A protein and the small-molecule ligand that binds it are described below.
Small molecule (SMILES): Cc1cn([C@H]2C[C@H](O[P](=O)(O)OC[C@H]3O[C@@]4(C[C@@H]3O[P](=O)(O)OC[C@H]3O[C@@H](n5cnc6c(N)ncnc65)C[C@@H]3O[P](=O)(O)OC[C@H]3O[C@@H](n5cnc6c(=O)nc(N)[nH]c65)C[C@@H]3O[P](=O)(O)OC[C@H]3O[C@@H](n5cnc6c(N)ncnc65)C[C@@H]3OP(=O)(O)O)c3c(C)c(=O)[nH]c(=O)n34)[C@@H](CO[P](=O)(O)O[C@H]3C[C@H](n4cnc5c(N)ncnc54)O[C@@H]3CO[P](=O)(O)O[C@H]3C[C@H](n4ccc(N)nc4=O)O[C@@H]3CO)O2)c(=O)[nH]c1=O

Sequence of chain 1.C:
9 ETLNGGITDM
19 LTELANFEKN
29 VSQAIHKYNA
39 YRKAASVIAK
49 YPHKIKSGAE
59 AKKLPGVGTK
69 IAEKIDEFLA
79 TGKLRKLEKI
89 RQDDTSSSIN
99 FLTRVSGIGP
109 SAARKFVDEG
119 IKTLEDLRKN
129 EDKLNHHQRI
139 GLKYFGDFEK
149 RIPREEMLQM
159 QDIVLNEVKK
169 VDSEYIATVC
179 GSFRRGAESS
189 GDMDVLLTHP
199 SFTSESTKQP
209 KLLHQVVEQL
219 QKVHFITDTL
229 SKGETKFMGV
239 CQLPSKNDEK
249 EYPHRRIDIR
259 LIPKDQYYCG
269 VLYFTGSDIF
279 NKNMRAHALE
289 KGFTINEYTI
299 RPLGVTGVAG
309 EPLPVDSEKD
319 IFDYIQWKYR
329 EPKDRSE

Binding-site contacts:
Ligand atom O6 contacts residue DC2 of chain 1.B at 2.5 Å (h-bond).
Ligand atom O4 contacts residue DA5 of chain 1.B at 3.0 Å (h-bond).
Ligand atom OP1 contacts residue ASN133 of chain 1.C at 3.3 Å (h-bond).
Ligand atom C2 contacts residue DC2 of chain 1.B at 3.3 Å.
Ligand atom O2 contacts residue DG7 of chain 1.B at 2.4 Å (h-bond).
Ligand atom C4 contacts residue DA4 of chain 1.B at 3.2 Å.
Ligand atom OP1 contacts residue THR233 of chain 1.C at 2.5 Å (h-bond).
Ligand atom C6 contacts residue DC2 of chain 1.B at 3.1 Å.
Ligand atom N1 contacts residue DT6 of chain 1.B at 2.8 Å (h-bond).
Ligand atom O2 contacts residue DA5 of chain 1.B at 3.4 Å.
Ligand atom N3 contacts residue DA5 of chain 1.B at 2.6 Å (h-bond).
Ligand atom O5' contacts residue GLY231 of chain 1.C at 3.1 Å.
Ligand atom N6 contacts residue DT1 of chain 1.B at 2.3 Å (h-bond).
Ligand atom N1 contacts residue DC2 of chain 1.B at 2.6 Å (h-bond).
Ligand atom C6 contacts residue DT6 of chain 1.B at 3.3 Å.
Ligand atom OP1 contacts residue GLY231 of chain 1.C at 3.3 Å.
Ligand atom O2 contacts residue DA4 of chain 1.B at 2.8 Å.
Ligand atom N2 contacts residue DC2 of chain 1.B at 3.1 Å (h-bond).
Ligand atom OP1 contacts residue GLU232 of chain 1.C at 3.2 Å (salt-bridge).
Ligand atom N6 contacts residue DT3 of chain 1.B at 2.6 Å (h-bond).
Ligand atom O4 contacts residue DA4 of chain 1.B at 2.9 Å (h-bond).
Ligand atom C2 contacts residue DT1 of chain 1.B at 3.1 Å.
Ligand atom N3 contacts residue DG7 of chain 1.B at 3.2 Å (h-bond).
Ligand atom C2 contacts residue DG7 of chain 1.B at 3.3 Å.
Ligand atom C2 contacts residue DT3 of chain 1.B at 3.1 Å.
Ligand atom N1 contacts residue DT1 of chain 1.B at 2.5 Å (h-bond).
Ligand atom N2 contacts residue DT3 of chain 1.B at 3.0 Å (h-bond).
Ligand atom C6 contacts residue DT3 of chain 1.B at 3.2 Å.
Ligand atom N1 contacts residue DA4 of chain 1.B at 3.3 Å (h-bond).
Ligand atom N1 contacts residue DT3 of chain 1.B at 2.4 Å (h-bond).
Ligand atom N3 contacts residue DA4 of chain 1.B at 2.3 Å (h-bond).
Ligand atom N6 contacts residue DT6 of chain 1.B at 2.5 Å (h-bond).
Ligand atom OP1 contacts residue LYS234 of chain 1.C at 3.1 Å (salt-bridge).
Ligand atom C2 contacts residue DA4 of chain 1.B at 3.3 Å.
Ligand atom C2 contacts residue DA4 of chain 1.B at 3.2 Å.
Ligand atom C6 contacts residue DT1 of chain 1.B at 3.1 Å.
Ligand atom C2 contacts residue DG7 of chain 1.B at 3.3 Å.
Ligand atom N6 contacts residue DA5 of chain 1.B at 3.0 Å (h-bond).
Ligand atom C4 contacts residue DA5 of chain 1.B at 3.4 Å.
Ligand atom O6 contacts residue DT1 of chain 1.B at 3.0 Å (h-bond).